Sequence of chain 1.A:
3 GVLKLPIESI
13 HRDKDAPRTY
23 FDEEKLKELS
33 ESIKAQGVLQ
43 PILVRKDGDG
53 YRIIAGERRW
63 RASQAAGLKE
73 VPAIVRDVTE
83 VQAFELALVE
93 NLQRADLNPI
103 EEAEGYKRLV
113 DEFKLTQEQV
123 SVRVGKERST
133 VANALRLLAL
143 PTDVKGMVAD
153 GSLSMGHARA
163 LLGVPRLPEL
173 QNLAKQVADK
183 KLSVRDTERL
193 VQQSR

Sequence of chain 1.B:
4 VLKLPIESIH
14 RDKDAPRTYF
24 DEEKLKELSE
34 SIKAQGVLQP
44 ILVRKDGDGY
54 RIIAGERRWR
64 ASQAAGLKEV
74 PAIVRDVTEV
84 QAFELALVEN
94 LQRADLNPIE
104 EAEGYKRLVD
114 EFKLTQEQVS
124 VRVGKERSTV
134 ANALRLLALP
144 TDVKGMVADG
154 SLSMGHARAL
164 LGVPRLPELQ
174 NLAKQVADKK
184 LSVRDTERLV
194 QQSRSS

Binding-site contacts:
Ligand atom N3 contacts residue LEU41 of chain 1.A at 3.4 Å.
Ligand atom O7 contacts residue ARG20 of chain 1.A at 3.1 Å (salt-bridge).
Ligand atom O6 contacts residue ALA97 of chain 1.B at 2.8 Å (h-bond).
Ligand atom N3 contacts residue GLY39 of chain 1.A at 2.8 Å (h-bond).
Ligand atom O7 contacts residue MG1 of chain 1.E at 2.1 Å.
Ligand atom O9 contacts residue ARG61 of chain 1.A at 2.9 Å (salt-bridge).
Ligand atom O7 contacts residue ASN93 of chain 1.A at 2.7 Å (h-bond).
Ligand atom O9 contacts residue MG1 of chain 1.E at 2.1 Å.
Ligand atom O6 contacts residue ARG60 of chain 1.A at 2.7 Å (salt-bridge).
Ligand atom O12 contacts residue ARG20 of chain 1.A at 3.1 Å (salt-bridge).
Ligand atom O12 contacts residue ASN93 of chain 1.A at 3.1 Å (h-bond).
Ligand atom P2 contacts residue MG1 of chain 1.E at 3.2 Å.
Ligand atom O8 contacts residue ARG60 of chain 1.A at 3.4 Å.
Ligand atom O8 contacts residue MG1 of chain 1.E at 3.4 Å.
Ligand atom O10 contacts residue ARG61 of chain 1.A at 2.8 Å (salt-bridge).
Ligand atom O7 contacts residue GLU92 of chain 1.A at 3.3 Å (salt-bridge).
Ligand atom P3 contacts residue GLU59 of chain 1.A at 3.4 Å.
Ligand atom O2 contacts residue GLU92 of chain 1.B at 2.7 Å (salt-bridge).
Ligand atom N2 contacts residue LEU41 of chain 1.A at 3.0 Å (h-bond).
Ligand atom O9 contacts residue GLU92 of chain 1.A at 3.0 Å (salt-bridge).
Ligand atom C3 contacts residue SER34 of chain 1.A at 3.4 Å.
Ligand atom O4 contacts residue GLN42 of chain 1.B at 3.4 Å (h-bond).
Ligand atom O13 contacts residue GLY58 of chain 1.A at 2.8 Å (h-bond).
Ligand atom O11 contacts residue ARG60 of chain 1.A at 2.9 Å (salt-bridge).
Ligand atom O11 contacts residue GLU59 of chain 1.A at 3.0 Å (salt-bridge).
Ligand atom O5 contacts residue ARG96 of chain 1.A at 3.3 Å (salt-bridge).
Ligand atom O1 contacts residue LEU41 of chain 1.A at 3.1 Å (h-bond).
Ligand atom O7 contacts residue ARG96 of chain 1.A at 2.8 Å (salt-bridge).
Ligand atom P3 contacts residue MG1 of chain 1.E at 3.4 Å.
Ligand atom N3 contacts residue SER34 of chain 1.A at 3.1 Å (h-bond).
Ligand atom P1 contacts residue MG1 of chain 1.E at 3.2 Å.
Ligand atom C8 contacts residue ARG61 of chain 1.A at 3.4 Å.
Ligand atom O3 contacts residue ARG61 of chain 1.A at 3.2 Å.
Ligand atom O12 contacts residue MG1 of chain 1.E at 2.4 Å.
Ligand atom O10 contacts residue GLY58 of chain 1.A at 3.1 Å.
Ligand atom O13 contacts residue GLU59 of chain 1.A at 3.0 Å (salt-bridge).
Ligand atom C4 contacts residue GLN95 of chain 1.B at 3.4 Å.
Ligand atom O1 contacts residue GLN42 of chain 1.A at 2.8 Å (h-bond).
Ligand atom S1 contacts residue ARG20 of chain 1.A at 2.8 Å (salt-bridge).
Ligand atom O11 contacts residue GLY58 of chain 1.A at 3.4 Å.

The protein below binds the small molecule below.
Small molecule (SMILES): Nc1ccn([C@@H]2O[C@H](COP(=O)(O)OP(=O)(O)OP(=O)(O)S)[C@@H](O)[C@H]2O)c(=O)n1